Sequence of chain 32.B:
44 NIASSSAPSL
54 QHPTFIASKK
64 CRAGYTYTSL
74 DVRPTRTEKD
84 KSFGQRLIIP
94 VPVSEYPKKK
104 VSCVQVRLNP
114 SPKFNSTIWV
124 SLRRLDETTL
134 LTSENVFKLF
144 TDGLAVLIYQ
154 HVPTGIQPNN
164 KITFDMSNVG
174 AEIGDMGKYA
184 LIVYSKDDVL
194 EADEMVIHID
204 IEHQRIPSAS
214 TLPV

Binding-site contacts:
Ligand atom O2' contacts residue GLY67 of chain 32.B at 3.3 Å (h-bond).
Ligand atom P contacts residue ARG208 of chain 31.C at 4.5 Å.
Ligand atom OP1 contacts residue SER211 of chain 32.B at 4.3 Å.
Ligand atom C1' contacts residue GLY67 of chain 32.B at 4.4 Å.
Ligand atom OP1 contacts residue ARG208 of chain 32.B at 4.1 Å.
Ligand atom O5' contacts residue ARG208 of chain 31.C at 4.0 Å.
Ligand atom O2' contacts residue ARG208 of chain 32.B at 4.1 Å.
Ligand atom OP2 contacts residue ARG208 of chain 31.C at 4.4 Å.
Ligand atom O2' contacts residue ALA66 of chain 32.B at 3.6 Å.
Ligand atom O2' contacts residue ARG65 of chain 32.B at 4.3 Å.
Ligand atom N3 contacts residue ARG65 of chain 32.B at 4.1 Å.
Ligand atom OP1 contacts residue ARG208 of chain 31.C at 4.1 Å.

A protein and the small-molecule ligand that binds it are described below.
Small molecule (SMILES): Nc1ncnc2c1ncn2[C@@H]1O[C@H](CO[P](=O)(O)O[C@H]2[C@@H](O)[C@H](n3cnc4c(N)ncnc43)O[C@@H]2CO[P](=O)(O)O[C@H]2[C@@H](O)[C@H](n3cnc4c(N)ncnc43)O[C@@H]2CO)[C@@H](O)[C@H]1O

Sequence of chain 31.C:
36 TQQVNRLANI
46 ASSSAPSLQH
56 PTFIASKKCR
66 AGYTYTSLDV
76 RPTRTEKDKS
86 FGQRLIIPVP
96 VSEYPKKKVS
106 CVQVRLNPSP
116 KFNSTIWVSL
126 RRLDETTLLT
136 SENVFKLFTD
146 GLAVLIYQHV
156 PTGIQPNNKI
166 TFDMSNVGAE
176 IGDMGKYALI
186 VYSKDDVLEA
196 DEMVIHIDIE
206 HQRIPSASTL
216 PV